Sequence of chain 1.R:
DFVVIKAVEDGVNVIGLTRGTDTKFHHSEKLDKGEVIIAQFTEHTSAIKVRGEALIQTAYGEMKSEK

The protein below binds the small molecule below.
Small molecule (SMILES): N[C@@H](Cc1c[nH]c2ccccc12)C(=O)O

Binding-site contacts:
Ligand atom CZ3 contacts residue GLY23 of chain 1.S at 3.7 Å.
Ligand atom CB contacts residue THR30 of chain 1.R at 3.5 Å.
Ligand atom OXT contacts residue THR52 of chain 1.S at 2.8 Å (h-bond).
Ligand atom NE1 contacts residue SER53 of chain 1.R at 4.0 Å.
Ligand atom C contacts residue SER53 of chain 1.R at 3.7 Å.
Ligand atom CZ3 contacts residue HIS34 of chain 1.S at 4.0 Å.
Ligand atom NE1 contacts residue GLN47 of chain 1.S at 2.9 Å (h-bond).
Ligand atom CE2 contacts residue GLN47 of chain 1.S at 4.0 Å.
Ligand atom CH2 contacts residue ILE22 of chain 1.S at 4.0 Å (hydrophobic).
Ligand atom CD1 contacts residue SER53 of chain 1.R at 3.5 Å.
Ligand atom OXT contacts residue HIS51 of chain 1.S at 3.9 Å.
Ligand atom N contacts residue ASP29 of chain 1.R at 3.1 Å (salt-bridge).
Ligand atom C contacts residue THR52 of chain 1.S at 3.9 Å.
Ligand atom O contacts residue SER53 of chain 1.R at 2.9 Å (h-bond).
Ligand atom CZ2 contacts residue THR52 of chain 1.S at 4.0 Å.
Ligand atom N contacts residue GLY27 of chain 1.R at 2.8 Å (h-bond).
Ligand atom CH2 contacts residue GLY23 of chain 1.S at 3.6 Å.
Ligand atom CG contacts residue SER53 of chain 1.R at 3.9 Å.
Ligand atom CE2 contacts residue ALA46 of chain 1.S at 4.0 Å (hydrophobic).
Ligand atom O contacts residue GLY27 of chain 1.R at 3.1 Å (h-bond).
Ligand atom CZ2 contacts residue ILE55 of chain 1.S at 3.9 Å (hydrophobic).
Ligand atom N contacts residue THR30 of chain 1.R at 2.8 Å (h-bond).
Ligand atom C contacts residue THR49 of chain 1.S at 3.4 Å.
Ligand atom CA contacts residue THR30 of chain 1.R at 3.2 Å.
Ligand atom CD1 contacts residue GLN47 of chain 1.S at 3.6 Å.
Ligand atom CE3 contacts residue THR30 of chain 1.R at 4.0 Å.
Ligand atom CE3 contacts residue HIS33 of chain 1.S at 4.0 Å.
Ligand atom O contacts residue THR49 of chain 1.S at 3.5 Å (h-bond).
Ligand atom CZ2 contacts residue ALA46 of chain 1.S at 4.0 Å (hydrophobic).
Ligand atom O contacts residue ARG26 of chain 1.R at 3.5 Å.
Ligand atom N contacts residue THR25 of chain 1.R at 2.9 Å (h-bond).
Ligand atom OXT contacts residue THR49 of chain 1.S at 2.5 Å (h-bond).
Ligand atom CB contacts residue SER53 of chain 1.R at 3.4 Å.
Ligand atom NE1 contacts residue ALA46 of chain 1.S at 3.8 Å.
Ligand atom CD1 contacts residue THR49 of chain 1.S at 3.8 Å.
Ligand atom C contacts residue GLY27 of chain 1.R at 3.4 Å.
Ligand atom OXT contacts residue GLY27 of chain 1.R at 4.0 Å.
Ligand atom CA contacts residue GLY27 of chain 1.R at 3.5 Å.
Ligand atom CA contacts residue THR25 of chain 1.R at 3.9 Å.
Ligand atom CB contacts residue THR25 of chain 1.R at 3.8 Å.

Sequence of chain 1.S:
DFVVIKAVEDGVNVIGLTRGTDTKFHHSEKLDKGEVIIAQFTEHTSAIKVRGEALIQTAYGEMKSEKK